Binding-site contacts:
Ligand atom O5 contacts residue ASN377 of chain 1.C at 2.5 Å (h-bond).
Ligand atom N2 contacts residue ARG378 of chain 1.C at 3.1 Å (salt-bridge).
Ligand atom C5 contacts residue ASN377 of chain 1.C at 3.2 Å.
Ligand atom C3 contacts residue ASN377 of chain 1.C at 3.6 Å.
Ligand atom C1 contacts residue ARG378 of chain 1.C at 4.3 Å.
Ligand atom O6 contacts residue ASN377 of chain 1.C at 4.1 Å.
Ligand atom O7 contacts residue ARG378 of chain 1.C at 3.3 Å (salt-bridge).
Ligand atom C2 contacts residue ASN377 of chain 1.C at 2.5 Å.
Ligand atom C2 contacts residue ARG378 of chain 1.C at 4.3 Å.
Ligand atom O5 contacts residue TRP376 of chain 1.C at 4.2 Å.
Ligand atom N2 contacts residue ASN377 of chain 1.C at 3.4 Å (h-bond).
Ligand atom C4 contacts residue ASN377 of chain 1.C at 3.6 Å.
Ligand atom C1 contacts residue ASN377 of chain 1.C at 1.4 Å.
Ligand atom C7 contacts residue ASN377 of chain 1.C at 4.1 Å.
Ligand atom C6 contacts residue ASN377 of chain 1.C at 3.1 Å.
Ligand atom C6 contacts residue TRP376 of chain 1.C at 3.6 Å (hydrophobic).
Ligand atom C8 contacts residue ASN377 of chain 1.C at 4.4 Å.
Ligand atom O6 contacts residue TRP376 of chain 1.C at 3.4 Å.
Ligand atom C7 contacts residue ARG378 of chain 1.C at 3.6 Å.

The small molecule below binds the protein below.
Small molecule (SMILES): CC(=O)N[C@@H]1[C@@H](O)[C@H](O)[C@@H](CO)O[C@H]1O

Sequence of chain 1.C:
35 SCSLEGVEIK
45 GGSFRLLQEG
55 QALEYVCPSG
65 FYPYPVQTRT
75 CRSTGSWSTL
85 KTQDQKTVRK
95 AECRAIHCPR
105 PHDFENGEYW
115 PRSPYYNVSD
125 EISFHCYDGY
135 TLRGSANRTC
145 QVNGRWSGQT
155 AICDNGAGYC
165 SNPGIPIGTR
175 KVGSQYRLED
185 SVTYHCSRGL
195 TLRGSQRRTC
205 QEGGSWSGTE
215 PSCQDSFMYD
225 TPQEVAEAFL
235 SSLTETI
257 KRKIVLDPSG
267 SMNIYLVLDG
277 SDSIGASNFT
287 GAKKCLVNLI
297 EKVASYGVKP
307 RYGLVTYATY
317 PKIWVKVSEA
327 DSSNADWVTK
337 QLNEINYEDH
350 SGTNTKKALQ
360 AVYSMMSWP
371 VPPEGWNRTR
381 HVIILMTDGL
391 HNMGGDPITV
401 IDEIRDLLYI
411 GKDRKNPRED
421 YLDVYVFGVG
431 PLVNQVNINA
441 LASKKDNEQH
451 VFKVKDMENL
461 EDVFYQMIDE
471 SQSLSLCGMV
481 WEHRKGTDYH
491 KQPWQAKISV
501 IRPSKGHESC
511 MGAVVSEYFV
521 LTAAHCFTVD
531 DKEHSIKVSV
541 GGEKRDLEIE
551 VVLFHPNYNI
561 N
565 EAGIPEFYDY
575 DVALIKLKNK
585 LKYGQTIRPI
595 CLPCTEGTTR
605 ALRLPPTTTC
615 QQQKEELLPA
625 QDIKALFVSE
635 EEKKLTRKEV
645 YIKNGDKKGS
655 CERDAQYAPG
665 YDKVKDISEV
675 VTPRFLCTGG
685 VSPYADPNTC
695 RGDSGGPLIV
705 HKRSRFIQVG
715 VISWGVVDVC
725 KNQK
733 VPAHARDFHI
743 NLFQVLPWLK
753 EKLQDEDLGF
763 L